Binding-site contacts:
Ligand atom NAZ contacts residue TRP203 of chain 2.A at 3.2 Å.
Ligand atom CAJ contacts residue PHE135 of chain 2.A at 3.8 Å (hydrophobic).
Ligand atom OAS contacts residue VAL192 of chain 2.A at 3.9 Å.
Ligand atom CAX contacts residue ILE111 of chain 2.A at 3.9 Å (hydrophobic).
Ligand atom CAQ contacts residue TRP203 of chain 2.A at 3.4 Å (hydrophobic).
Ligand atom CAG contacts residue THR114 of chain 2.A at 3.9 Å.
Ligand atom CAQ contacts residue ASN228 of chain 2.A at 3.6 Å.
Ligand atom NAY contacts residue TRP203 of chain 2.A at 3.7 Å.
Ligand atom CAV contacts residue MET195 of chain 2.A at 3.9 Å (hydrophobic).
Ligand atom CAL contacts residue ILE111 of chain 2.A at 3.5 Å (hydrophobic).
Ligand atom CAH contacts residue VAL192 of chain 2.A at 3.9 Å (hydrophobic).
Ligand atom CAT contacts residue TRP203 of chain 2.A at 3.4 Å (hydrophobic).
Ligand atom OAB contacts residue TRP203 of chain 2.A at 3.7 Å.
Ligand atom CAA contacts residue PHE135 of chain 2.A at 3.8 Å (hydrophobic).
Ligand atom CAF contacts residue TRP203 of chain 2.A at 3.6 Å (hydrophobic).
Ligand atom CAD contacts residue GLN202 of chain 2.A at 3.6 Å.
Ligand atom OAS contacts residue MET195 of chain 2.A at 3.1 Å.
Ligand atom CAM contacts residue ILE111 of chain 2.A at 3.6 Å (hydrophobic).
Ligand atom CAK contacts residue PHE155 of chain 2.A at 3.5 Å (hydrophobic).
Ligand atom CAE contacts residue ASP112 of chain 2.A at 3.6 Å.
Ligand atom CAP contacts residue TYR201 of chain 2.A at 3.5 Å (hydrophobic).
Ligand atom CAQ contacts residue TYR201 of chain 2.A at 3.7 Å (hydrophobic).
Ligand atom CAI contacts residue ILE24 of chain 2.C at 3.7 Å (hydrophobic).
Ligand atom CAG contacts residue ASP112 of chain 2.A at 3.5 Å.
Ligand atom CAK contacts residue MET195 of chain 2.A at 3.8 Å (hydrophobic).
Ligand atom CAF contacts residue ASN228 of chain 2.A at 3.2 Å.
Ligand atom CAV contacts residue VAL192 of chain 2.A at 3.9 Å (hydrophobic).
Ligand atom CAV contacts residue ILE111 of chain 2.A at 3.9 Å (hydrophobic).
Ligand atom CAI contacts residue PHE155 of chain 2.A at 3.5 Å (hydrophobic).
Ligand atom CAL contacts residue PHE135 of chain 2.A at 3.7 Å (hydrophobic).
Ligand atom CAW contacts residue TRP203 of chain 2.A at 3.4 Å (hydrophobic).
Ligand atom CAE contacts residue THR114 of chain 2.A at 3.5 Å.
Ligand atom OAB contacts residue ILE113 of chain 2.A at 3.3 Å (h-bond).
Ligand atom CAF contacts residue GLN202 of chain 2.A at 3.6 Å.
Ligand atom NAZ contacts residue ASN228 of chain 2.A at 3.9 Å.
Ligand atom CAW contacts residue ASN228 of chain 2.A at 3.7 Å.
Ligand atom OAB contacts residue ASP112 of chain 2.A at 3.6 Å.
Ligand atom CAG contacts residue TRP203 of chain 2.A at 3.9 Å (hydrophobic).
Ligand atom CAD contacts residue ASN228 of chain 2.A at 3.5 Å.
Ligand atom CAM contacts residue MET195 of chain 2.A at 4.0 Å (hydrophobic).

This protein binds this small molecule.
Small molecule (SMILES): C[C@H](CCOc1ccc(I)cc1)CCN1CCN(c2ccncc2)C1=O

Sequence of chain 2.C:
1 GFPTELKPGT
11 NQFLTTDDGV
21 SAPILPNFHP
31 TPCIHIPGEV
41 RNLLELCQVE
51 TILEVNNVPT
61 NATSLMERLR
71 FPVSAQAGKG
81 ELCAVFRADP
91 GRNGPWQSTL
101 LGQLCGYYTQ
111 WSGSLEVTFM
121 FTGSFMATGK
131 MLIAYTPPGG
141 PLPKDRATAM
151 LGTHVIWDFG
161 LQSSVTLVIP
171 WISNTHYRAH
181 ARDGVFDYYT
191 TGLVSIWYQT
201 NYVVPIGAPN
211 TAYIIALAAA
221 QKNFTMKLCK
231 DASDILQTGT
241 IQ

Sequence of chain 2.A:
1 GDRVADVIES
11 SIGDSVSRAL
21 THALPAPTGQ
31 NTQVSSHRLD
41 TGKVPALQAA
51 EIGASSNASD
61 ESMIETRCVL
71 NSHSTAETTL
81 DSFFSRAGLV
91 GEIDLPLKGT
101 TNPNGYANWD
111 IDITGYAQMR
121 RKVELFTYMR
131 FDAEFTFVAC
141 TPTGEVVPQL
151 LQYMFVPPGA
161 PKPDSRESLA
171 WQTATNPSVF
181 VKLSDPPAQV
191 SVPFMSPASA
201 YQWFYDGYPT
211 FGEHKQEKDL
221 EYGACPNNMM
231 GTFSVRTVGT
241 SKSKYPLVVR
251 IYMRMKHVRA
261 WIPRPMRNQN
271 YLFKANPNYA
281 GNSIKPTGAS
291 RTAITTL